This small molecule binds to this protein.
Small molecule (SMILES): CC(C)(C)OC(=O)NC[C@@H](Cc1cnc2ccccc2c1)c1cc(F)ccc1F

Sequence of chain 1.A:
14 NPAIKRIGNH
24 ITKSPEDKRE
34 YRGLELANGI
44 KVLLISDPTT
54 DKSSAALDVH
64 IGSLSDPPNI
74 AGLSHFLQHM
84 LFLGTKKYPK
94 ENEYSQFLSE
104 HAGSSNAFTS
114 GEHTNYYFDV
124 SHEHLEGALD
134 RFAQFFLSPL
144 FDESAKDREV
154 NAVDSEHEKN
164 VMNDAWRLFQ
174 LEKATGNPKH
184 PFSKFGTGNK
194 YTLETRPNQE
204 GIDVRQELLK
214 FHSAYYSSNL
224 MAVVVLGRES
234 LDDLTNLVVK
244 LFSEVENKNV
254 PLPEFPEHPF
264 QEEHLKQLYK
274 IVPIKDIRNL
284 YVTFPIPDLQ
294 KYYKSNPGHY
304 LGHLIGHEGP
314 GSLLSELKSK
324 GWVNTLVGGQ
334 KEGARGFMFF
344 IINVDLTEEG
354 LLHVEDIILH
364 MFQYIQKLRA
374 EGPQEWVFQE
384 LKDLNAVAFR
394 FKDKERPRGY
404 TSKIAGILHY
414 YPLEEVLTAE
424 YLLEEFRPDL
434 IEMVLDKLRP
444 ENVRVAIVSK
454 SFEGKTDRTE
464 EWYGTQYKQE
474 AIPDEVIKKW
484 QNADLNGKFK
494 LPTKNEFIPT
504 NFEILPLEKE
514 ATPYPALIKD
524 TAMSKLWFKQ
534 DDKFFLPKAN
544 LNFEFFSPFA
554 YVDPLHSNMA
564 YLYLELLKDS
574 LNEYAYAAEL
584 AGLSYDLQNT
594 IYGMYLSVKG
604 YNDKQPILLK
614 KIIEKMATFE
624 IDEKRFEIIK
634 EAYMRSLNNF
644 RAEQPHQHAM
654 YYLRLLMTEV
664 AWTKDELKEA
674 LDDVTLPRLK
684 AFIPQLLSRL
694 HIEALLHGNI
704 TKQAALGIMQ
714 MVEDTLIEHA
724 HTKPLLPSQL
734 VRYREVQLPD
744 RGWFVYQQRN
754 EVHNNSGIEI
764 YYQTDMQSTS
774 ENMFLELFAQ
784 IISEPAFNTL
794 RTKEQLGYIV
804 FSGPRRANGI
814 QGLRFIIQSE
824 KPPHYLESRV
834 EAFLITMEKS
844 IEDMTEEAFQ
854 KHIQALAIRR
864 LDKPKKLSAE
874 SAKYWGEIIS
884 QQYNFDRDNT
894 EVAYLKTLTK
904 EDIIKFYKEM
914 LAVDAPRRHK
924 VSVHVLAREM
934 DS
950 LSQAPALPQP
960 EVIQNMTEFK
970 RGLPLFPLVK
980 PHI

Binding-site contacts:
Ligand atom C6 contacts residue THR178 of chain 1.A at 3.8 Å.
Ligand atom C8 contacts residue ARG447 of chain 1.A at 3.4 Å.
Ligand atom C5 contacts residue LEU174 of chain 1.A at 3.9 Å (hydrophobic).
Ligand atom C8 contacts residue ALA449 of chain 1.A at 3.8 Å (hydrophobic).
Ligand atom C6 contacts residue LEU174 of chain 1.A at 3.8 Å (hydrophobic).
Ligand atom C19 contacts residue ASN346 of chain 1.A at 3.7 Å.
Ligand atom C5 contacts residue GLU175 of chain 1.A at 3.4 Å.
Ligand atom C18 contacts residue ASN346 of chain 1.A at 3.2 Å.
Ligand atom C3 contacts residue GLU175 of chain 1.A at 3.8 Å.
Ligand atom C1 contacts residue TYR284 of chain 1.A at 3.7 Å (hydrophobic).
Ligand atom F15 contacts residue TYR284 of chain 1.A at 3.9 Å.
Ligand atom C13 contacts residue TYR284 of chain 1.A at 3.8 Å (hydrophobic).
Ligand atom C14 contacts residue TYR284 of chain 1.A at 3.6 Å (hydrophobic).
Ligand atom C17 contacts residue ASN346 of chain 1.A at 3.9 Å.
Ligand atom N22 contacts residue LYS334 of chain 1.A at 3.6 Å.
Ligand atom N10 contacts residue GLU175 of chain 1.A at 3.7 Å.
Ligand atom F20 contacts residue ASN346 of chain 1.A at 2.9 Å.
Ligand atom O24 contacts residue LYS334 of chain 1.A at 3.2 Å.
Ligand atom O24 contacts residue PHE172 of chain 1.A at 3.7 Å.
Ligand atom C16 contacts residue TYR284 of chain 1.A at 3.7 Å (hydrophobic).
Ligand atom C29 contacts residue PHE172 of chain 1.A at 3.6 Å (hydrophobic).
Ligand atom C8 contacts residue TYR272 of chain 1.A at 3.8 Å (hydrophobic).
Ligand atom O25 contacts residue PHE172 of chain 1.A at 3.7 Å.
Ligand atom C7 contacts residue ARG447 of chain 1.A at 3.5 Å.
Ligand atom C28 contacts residue ALA168 of chain 1.A at 3.6 Å (hydrophobic).
Ligand atom C4 contacts residue GLU175 of chain 1.A at 3.7 Å.
Ligand atom C11 contacts residue GLU175 of chain 1.A at 3.8 Å.
Ligand atom C5 contacts residue ILE274 of chain 1.A at 3.8 Å (hydrophobic).
Ligand atom C9 contacts residue ALA449 of chain 1.A at 3.6 Å (hydrophobic).
Ligand atom C6 contacts residue GLU175 of chain 1.A at 3.6 Å.
Ligand atom N10 contacts residue ALA449 of chain 1.A at 3.7 Å.
Ligand atom N22 contacts residue GLU175 of chain 1.A at 3.1 Å (salt-bridge).
Ligand atom C3 contacts residue LEU171 of chain 1.A at 3.6 Å (hydrophobic).
Ligand atom C7 contacts residue THR178 of chain 1.A at 3.6 Å.
Ligand atom C21 contacts residue LEU171 of chain 1.A at 3.5 Å (hydrophobic).
Ligand atom C21 contacts residue GLU175 of chain 1.A at 3.8 Å.
Ligand atom C7 contacts residue TYR272 of chain 1.A at 3.5 Å (hydrophobic).
Ligand atom C21 contacts residue PHE172 of chain 1.A at 3.8 Å (hydrophobic).
Ligand atom C11 contacts residue TYR284 of chain 1.A at 3.6 Å (hydrophobic).
Ligand atom F15 contacts residue LEU171 of chain 1.A at 3.4 Å.